Sequence of chain 1.A:
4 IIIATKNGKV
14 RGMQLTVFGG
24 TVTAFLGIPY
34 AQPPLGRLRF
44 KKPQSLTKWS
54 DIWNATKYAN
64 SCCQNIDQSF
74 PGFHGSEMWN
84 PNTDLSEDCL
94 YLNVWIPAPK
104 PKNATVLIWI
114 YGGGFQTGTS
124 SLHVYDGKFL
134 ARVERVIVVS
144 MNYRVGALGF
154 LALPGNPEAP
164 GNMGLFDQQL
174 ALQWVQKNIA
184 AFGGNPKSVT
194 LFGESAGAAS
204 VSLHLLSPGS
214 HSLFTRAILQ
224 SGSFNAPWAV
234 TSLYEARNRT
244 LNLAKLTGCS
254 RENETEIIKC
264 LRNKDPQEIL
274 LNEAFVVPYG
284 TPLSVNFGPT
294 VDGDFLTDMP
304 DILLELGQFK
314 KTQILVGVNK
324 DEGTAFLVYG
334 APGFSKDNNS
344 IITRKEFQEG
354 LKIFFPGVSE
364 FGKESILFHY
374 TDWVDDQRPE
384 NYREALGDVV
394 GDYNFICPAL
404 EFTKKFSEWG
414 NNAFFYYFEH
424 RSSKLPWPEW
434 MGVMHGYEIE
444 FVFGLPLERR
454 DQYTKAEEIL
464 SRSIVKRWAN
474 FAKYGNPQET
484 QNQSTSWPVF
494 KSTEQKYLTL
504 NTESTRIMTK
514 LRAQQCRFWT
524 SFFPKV

This small molecule binds to this protein.
Small molecule (SMILES): CC(=O)N[C@H]1CO[C@H](CO[C@@H]2O[C@@H](C)[C@@H](O)[C@@H](O)[C@@H]2O)[C@@H](O)[C@@H]1O

Binding-site contacts:
Ligand atom O5 contacts residue ASN57 of chain 1.A at 2.4 Å (h-bond).
Ligand atom C5 contacts residue ASN57 of chain 1.A at 3.7 Å.
Ligand atom N2 contacts residue ASN57 of chain 1.A at 2.9 Å (h-bond).
Ligand atom C8 contacts residue ASN57 of chain 1.A at 4.4 Å.
Ligand atom C5 contacts residue ARG14 of chain 1.A at 4.3 Å.
Ligand atom C2 contacts residue ASN57 of chain 1.A at 2.5 Å.
Ligand atom O5 contacts residue ARG14 of chain 1.A at 4.1 Å.
Ligand atom C7 contacts residue ASN57 of chain 1.A at 3.2 Å.
Ligand atom C1 contacts residue ASN57 of chain 1.A at 1.5 Å.
Ligand atom C1 contacts residue ARG14 of chain 1.A at 4.4 Å.
Ligand atom C4 contacts residue ASN57 of chain 1.A at 4.3 Å.
Ligand atom C3 contacts residue ASN57 of chain 1.A at 3.8 Å.
Ligand atom O7 contacts residue ASN57 of chain 1.A at 3.2 Å (h-bond).